Sequence of chain 1.E:
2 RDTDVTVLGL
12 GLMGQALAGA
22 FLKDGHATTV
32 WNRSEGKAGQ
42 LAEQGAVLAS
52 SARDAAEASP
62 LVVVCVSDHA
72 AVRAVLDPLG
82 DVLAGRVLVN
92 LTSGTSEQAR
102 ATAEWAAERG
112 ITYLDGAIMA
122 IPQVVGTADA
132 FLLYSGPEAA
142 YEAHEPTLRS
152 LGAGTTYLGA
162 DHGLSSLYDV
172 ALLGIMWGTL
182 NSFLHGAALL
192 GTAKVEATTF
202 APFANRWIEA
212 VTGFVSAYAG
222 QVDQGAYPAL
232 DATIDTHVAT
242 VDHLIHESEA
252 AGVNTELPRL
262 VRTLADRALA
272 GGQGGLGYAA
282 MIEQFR

Binding-site contacts:
Ligand atom C7 contacts residue ALA233 of chain 1.E at 4.1 Å (hydrophobic).
Ligand atom C6 contacts residue MET177 of chain 1.D at 3.9 Å (hydrophobic).
Ligand atom O2 contacts residue THR241 of chain 1.E at 2.8 Å (h-bond).
Ligand atom O2 contacts residue MET177 of chain 1.D at 3.9 Å.
Ligand atom F2 contacts residue SER94 of chain 1.D at 3.6 Å.
Ligand atom C1 contacts residue THR241 of chain 1.E at 3.7 Å.
Ligand atom C5 contacts residue NAP1 of chain 1.O at 3.9 Å.
Ligand atom C6 contacts residue ILE122 of chain 1.D at 3.7 Å (hydrophobic).
Ligand atom C7 contacts residue HIS238 of chain 1.E at 3.8 Å.
Ligand atom C5 contacts residue ILE122 of chain 1.D at 3.8 Å (hydrophobic).
Ligand atom F1 contacts residue NAP1 of chain 1.O at 3.0 Å.
Ligand atom C4 contacts residue NAP1 of chain 1.O at 3.6 Å.
Ligand atom F3 contacts residue ALA233 of chain 1.E at 4.1 Å.
Ligand atom F3 contacts residue NAP1 of chain 1.O at 3.0 Å.
Ligand atom O2 contacts residue LEU174 of chain 1.D at 3.4 Å.
Ligand atom C5 contacts residue ALA121 of chain 1.D at 3.9 Å (hydrophobic).
Ligand atom C4 contacts residue LEU174 of chain 1.D at 4.0 Å (hydrophobic).
Ligand atom F1 contacts residue THR237 of chain 1.E at 3.1 Å.
Ligand atom C8 contacts residue THR237 of chain 1.E at 3.9 Å.
Ligand atom F1 contacts residue THR241 of chain 1.E at 3.1 Å.
Ligand atom C2 contacts residue MET177 of chain 1.D at 3.9 Å (hydrophobic).
Ligand atom F3 contacts residue THR237 of chain 1.E at 3.3 Å.
Ligand atom C3 contacts residue NAP1 of chain 1.O at 3.5 Å.
Ligand atom C5 contacts residue TRP208 of chain 1.E at 3.8 Å (hydrophobic).
Ligand atom C7 contacts residue MET177 of chain 1.D at 4.0 Å (hydrophobic).
Ligand atom F1 contacts residue HIS238 of chain 1.E at 4.0 Å.
Ligand atom C6 contacts residue NAP1 of chain 1.O at 3.8 Å.
Ligand atom F2 contacts residue NAP1 of chain 1.O at 3.0 Å.
Ligand atom O1 contacts residue THR241 of chain 1.E at 4.0 Å.
Ligand atom O1 contacts residue HIS238 of chain 1.E at 3.2 Å (h-bond).
Ligand atom C2 contacts residue NAP1 of chain 1.O at 4.0 Å.
Ligand atom C8 contacts residue NAP1 of chain 1.O at 3.3 Å.
Ligand atom C8 contacts residue THR241 of chain 1.E at 3.9 Å.
Ligand atom O2 contacts residue TRP178 of chain 1.D at 3.8 Å.
Ligand atom O1 contacts residue ALA233 of chain 1.E at 4.1 Å.
Ligand atom F2 contacts residue THR241 of chain 1.E at 3.7 Å.
Ligand atom C3 contacts residue LEU174 of chain 1.D at 3.5 Å (hydrophobic).
Ligand atom C4 contacts residue TRP208 of chain 1.E at 3.6 Å (hydrophobic).
Ligand atom C4 contacts residue ALA121 of chain 1.D at 4.0 Å (hydrophobic).
Ligand atom C7 contacts residue NAP1 of chain 1.O at 4.0 Å.

The protein below binds the small molecule below.
Small molecule (SMILES): OC(O)(c1ccccc1)C(F)(F)F

Sequence of chain 1.D:
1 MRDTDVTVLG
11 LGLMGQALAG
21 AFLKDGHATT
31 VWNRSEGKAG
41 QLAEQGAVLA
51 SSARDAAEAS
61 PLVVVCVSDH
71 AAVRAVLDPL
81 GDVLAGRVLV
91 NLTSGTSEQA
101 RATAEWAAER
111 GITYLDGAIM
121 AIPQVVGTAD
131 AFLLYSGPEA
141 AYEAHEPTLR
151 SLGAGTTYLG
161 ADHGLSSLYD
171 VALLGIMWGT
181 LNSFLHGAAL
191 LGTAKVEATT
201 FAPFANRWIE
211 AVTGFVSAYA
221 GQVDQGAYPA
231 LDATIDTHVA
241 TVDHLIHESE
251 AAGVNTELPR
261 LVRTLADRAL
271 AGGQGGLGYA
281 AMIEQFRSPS